The small molecule below binds the protein below.
Small molecule (SMILES): NCC(=O)O

Sequence of chain 1.B:
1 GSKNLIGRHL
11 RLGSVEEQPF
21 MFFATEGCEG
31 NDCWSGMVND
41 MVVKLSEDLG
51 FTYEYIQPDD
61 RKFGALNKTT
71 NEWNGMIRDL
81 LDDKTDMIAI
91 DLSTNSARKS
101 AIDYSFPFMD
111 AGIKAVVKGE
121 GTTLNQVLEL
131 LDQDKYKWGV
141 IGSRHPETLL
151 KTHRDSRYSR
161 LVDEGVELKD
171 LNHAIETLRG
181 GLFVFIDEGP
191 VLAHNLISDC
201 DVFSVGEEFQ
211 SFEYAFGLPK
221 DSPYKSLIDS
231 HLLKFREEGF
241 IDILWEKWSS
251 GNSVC

Binding-site contacts:
Ligand atom CA contacts residue GLU188 of chain 1.B at 3.4 Å.
Ligand atom N contacts residue TYR214 of chain 1.B at 3.8 Å.
Ligand atom OXT contacts residue SER1 of chain 1.G at 0.4 Å (h-bond).
Ligand atom CA contacts residue HIS145 of chain 1.B at 4.3 Å.
Ligand atom N contacts residue GLU188 of chain 1.B at 2.6 Å (salt-bridge).
Ligand atom OXT contacts residue SER93 of chain 1.B at 2.9 Å (h-bond).
Ligand atom N contacts residue ARG144 of chain 1.B at 4.2 Å.
Ligand atom OXT contacts residue HIS145 of chain 1.B at 3.9 Å.
Ligand atom O contacts residue ARG144 of chain 1.B at 3.4 Å.
Ligand atom O contacts residue GLU188 of chain 1.B at 4.4 Å.
Ligand atom OXT contacts residue GLU188 of chain 1.B at 4.3 Å.
Ligand atom CA contacts residue PHE63 of chain 1.B at 3.5 Å (hydrophobic).
Ligand atom C contacts residue GLU188 of chain 1.B at 3.9 Å.
Ligand atom C contacts residue SER1 of chain 1.G at 0.2 Å.
Ligand atom OXT contacts residue LEU92 of chain 1.B at 3.7 Å.
Ligand atom CA contacts residue SER1 of chain 1.G at 0.5 Å.
Ligand atom OXT contacts residue PHE63 of chain 1.B at 3.5 Å.
Ligand atom CA contacts residue ARG144 of chain 1.B at 3.7 Å.
Ligand atom C contacts residue PHE63 of chain 1.B at 3.3 Å (hydrophobic).
Ligand atom C contacts residue SER93 of chain 1.B at 3.7 Å.
Ligand atom O contacts residue ARG98 of chain 1.B at 2.9 Å (salt-bridge).
Ligand atom O contacts residue HIS145 of chain 1.B at 2.9 Å (h-bond).
Ligand atom CA contacts residue GLU17 of chain 1.B at 4.1 Å.
Ligand atom OXT contacts residue ARG98 of chain 1.B at 2.9 Å (salt-bridge).
Ligand atom CA contacts residue ASP91 of chain 1.B at 3.9 Å.
Ligand atom O contacts residue PHE63 of chain 1.B at 3.5 Å.
Ligand atom C contacts residue ARG144 of chain 1.B at 4.1 Å.
Ligand atom N contacts residue PHE63 of chain 1.B at 4.0 Å.
Ligand atom N contacts residue SER93 of chain 1.B at 3.2 Å (h-bond).
Ligand atom N contacts residue ASP91 of chain 1.B at 2.9 Å (salt-bridge).
Ligand atom N contacts residue GLU17 of chain 1.B at 3.7 Å.
Ligand atom CA contacts residue SER93 of chain 1.B at 3.9 Å.
Ligand atom C contacts residue ASP91 of chain 1.B at 4.1 Å.
Ligand atom C contacts residue HIS145 of chain 1.B at 3.6 Å.
Ligand atom O contacts residue SER1 of chain 1.G at 0.3 Å (h-bond).
Ligand atom OXT contacts residue ASP91 of chain 1.B at 3.5 Å (salt-bridge).
Ligand atom N contacts residue SER1 of chain 1.G at 0.6 Å (h-bond).
Ligand atom C contacts residue ARG98 of chain 1.B at 3.6 Å.